Binding-site contacts:
Ligand atom C01 contacts residue ASP49 of chain 1.C at 3.9 Å.
Ligand atom C06 contacts residue EDO1 of chain 1.SA at 3.7 Å.
Ligand atom O07 contacts residue GLU88 of chain 1.C at 4.4 Å.
Ligand atom C01 contacts residue ILE52 of chain 1.C at 4.5 Å (hydrophobic).
Ligand atom O07 contacts residue ASP158 of chain 1.C at 4.3 Å.
Ligand atom C03 contacts residue GLU88 of chain 1.C at 4.0 Å.
Ligand atom C05 contacts residue GLU88 of chain 1.C at 3.5 Å.
Ligand atom C06 contacts residue GLU88 of chain 1.C at 4.2 Å.
Ligand atom C06 contacts residue LYS136 of chain 1.C at 4.4 Å.
Ligand atom C04 contacts residue GLU88 of chain 1.C at 4.0 Å.

Sequence of chain 1.C:
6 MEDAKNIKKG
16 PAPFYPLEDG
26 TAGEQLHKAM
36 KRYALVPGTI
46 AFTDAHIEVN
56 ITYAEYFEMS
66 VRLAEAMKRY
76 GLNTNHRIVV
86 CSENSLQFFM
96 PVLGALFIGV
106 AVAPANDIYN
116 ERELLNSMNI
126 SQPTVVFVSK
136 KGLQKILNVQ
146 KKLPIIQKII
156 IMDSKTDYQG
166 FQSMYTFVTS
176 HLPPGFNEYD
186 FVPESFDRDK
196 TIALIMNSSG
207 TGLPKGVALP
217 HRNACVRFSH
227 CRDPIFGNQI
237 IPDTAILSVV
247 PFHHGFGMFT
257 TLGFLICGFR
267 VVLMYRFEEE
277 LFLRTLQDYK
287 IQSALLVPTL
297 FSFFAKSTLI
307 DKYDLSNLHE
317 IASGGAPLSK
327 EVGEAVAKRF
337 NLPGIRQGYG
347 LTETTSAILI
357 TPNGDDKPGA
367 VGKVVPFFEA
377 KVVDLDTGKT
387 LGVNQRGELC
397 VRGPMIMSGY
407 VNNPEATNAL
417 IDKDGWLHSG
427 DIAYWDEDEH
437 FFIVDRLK

A small-molecule ligand and the protein it binds are described below.
Small molecule (SMILES): C[C@H](O)CC[C@H](C)O